Binding-site contacts:
Ligand atom C5 contacts residue ASP276 of chain 1.A at 3.7 Å.
Ligand atom O1A contacts residue ASP192 of chain 1.A at 2.7 Å (salt-bridge).
Ligand atom N3 contacts residue ASP276 of chain 1.A at 3.8 Å.
Ligand atom P2 contacts residue MG1 of chain 1.F at 3.1 Å.
Ligand atom C2' contacts residue TYR271 of chain 1.A at 3.2 Å (hydrophobic).
Ligand atom O3B contacts residue MG1 of chain 1.F at 3.5 Å.
Ligand atom O2G contacts residue GLY189 of chain 1.A at 3.6 Å (h-bond).
Ligand atom O1A contacts residue ASP190 of chain 1.A at 3.1 Å (salt-bridge).
Ligand atom C1' contacts residue TYR271 of chain 1.A at 3.5 Å (hydrophobic).
Ligand atom O1B contacts residue ARG183 of chain 1.A at 3.0 Å (salt-bridge).
Ligand atom O2B contacts residue SER180 of chain 1.A at 3.4 Å (h-bond).
Ligand atom O2B contacts residue GLY179 of chain 1.A at 3.4 Å.
Ligand atom P1 contacts residue MG1 of chain 1.G at 3.2 Å.
Ligand atom C4' contacts residue PHE272 of chain 1.A at 3.5 Å (hydrophobic).
Ligand atom P3 contacts residue MG1 of chain 1.F at 3.1 Å.
Ligand atom O1A contacts residue MG1 of chain 1.F at 1.9 Å.
Ligand atom O2B contacts residue ASP192 of chain 1.A at 2.8 Å (salt-bridge).
Ligand atom O5' contacts residue MG1 of chain 1.G at 3.7 Å.
Ligand atom P1 contacts residue MG1 of chain 1.F at 3.1 Å.
Ligand atom O2A contacts residue MG1 of chain 1.G at 3.5 Å.
Ligand atom O3G contacts residue GLY189 of chain 1.A at 3.0 Å (h-bond).
Ligand atom C3A contacts residue MG1 of chain 1.F at 3.4 Å.
Ligand atom O3' contacts residue ARG183 of chain 1.A at 3.3 Å (salt-bridge).
Ligand atom O2 contacts residue ASN279 of chain 1.A at 3.0 Å (h-bond).
Ligand atom C2' contacts residue ASN279 of chain 1.A at 3.3 Å.
Ligand atom O3' contacts residue THR273 of chain 1.A at 3.3 Å (h-bond).
Ligand atom C5' contacts residue ASP192 of chain 1.A at 3.3 Å.
Ligand atom O1G contacts residue ASP190 of chain 1.A at 2.6 Å (salt-bridge).
Ligand atom O3G contacts residue MG1 of chain 1.F at 3.6 Å.
Ligand atom O2 contacts residue TYR271 of chain 1.A at 3.2 Å.
Ligand atom O3' contacts residue GLY274 of chain 1.A at 3.1 Å.
Ligand atom O1G contacts residue MG1 of chain 1.F at 1.9 Å.
Ligand atom C2' contacts residue GLY274 of chain 1.A at 3.5 Å.
Ligand atom O3G contacts residue SER188 of chain 1.A at 3.7 Å.
Ligand atom O1A contacts residue MG1 of chain 1.G at 2.2 Å.
Ligand atom O2B contacts residue MG1 of chain 1.F at 2.0 Å.
Ligand atom O3G contacts residue SER180 of chain 1.A at 2.6 Å (h-bond).
Ligand atom C4 contacts residue ASP276 of chain 1.A at 3.6 Å.
Ligand atom P3 contacts residue GLY189 of chain 1.A at 3.8 Å.
Ligand atom O3' contacts residue PHE272 of chain 1.A at 3.6 Å (h-bond).

Sequence of chain 1.A:
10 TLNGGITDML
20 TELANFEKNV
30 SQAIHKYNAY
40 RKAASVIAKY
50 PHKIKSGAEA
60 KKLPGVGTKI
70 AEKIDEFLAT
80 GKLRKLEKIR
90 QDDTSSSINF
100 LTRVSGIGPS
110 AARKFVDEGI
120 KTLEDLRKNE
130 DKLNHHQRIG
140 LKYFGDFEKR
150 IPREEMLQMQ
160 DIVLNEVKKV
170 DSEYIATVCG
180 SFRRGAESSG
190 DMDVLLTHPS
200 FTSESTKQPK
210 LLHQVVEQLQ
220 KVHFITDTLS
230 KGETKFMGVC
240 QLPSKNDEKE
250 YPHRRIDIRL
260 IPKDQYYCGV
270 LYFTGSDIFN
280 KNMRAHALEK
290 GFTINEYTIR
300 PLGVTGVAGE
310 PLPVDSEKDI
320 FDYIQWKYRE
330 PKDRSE

The small molecule below binds the protein below.
Small molecule (SMILES): Nc1ccn([C@H]2C[C@H](O)[C@@H](CO[P](=O)(O)C(F)(F)[P](=O)(O)OP(=O)(O)O)O2)c(=O)n1